A protein and the small-molecule ligand that binds it are described below.
Small molecule (SMILES): OC[C@H]1O[C@@H](O)[C@@H](O)[C@@H](O)[C@@H]1O

Binding-site contacts:
Ligand atom C3 contacts residue BMA1 of chain 1.P at 2.5 Å.
Ligand atom C3 contacts residue NAG1 of chain 1.N at 4.1 Å.
Ligand atom C4 contacts residue BMA1 of chain 1.P at 3.6 Å.
Ligand atom O6 contacts residue NAG1 of chain 1.N at 4.5 Å.
Ligand atom O5 contacts residue NAG1 of chain 1.N at 2.5 Å (h-bond).
Ligand atom C2 contacts residue NAG1 of chain 1.N at 2.9 Å.
Ligand atom O2 contacts residue NAG1 of chain 1.N at 3.4 Å (h-bond).
Ligand atom C5 contacts residue NAG1 of chain 1.N at 3.8 Å.
Ligand atom O2 contacts residue BMA1 of chain 1.P at 3.0 Å (h-bond).
Ligand atom C1 contacts residue NAG1 of chain 1.N at 1.7 Å.
Ligand atom O3 contacts residue BMA1 of chain 1.P at 1.1 Å.
Ligand atom C2 contacts residue BMA1 of chain 1.P at 3.2 Å.
Ligand atom O4 contacts residue BMA1 of chain 1.P at 4.0 Å.
Ligand atom O2 contacts residue HIS2 of chain 1.B at 3.4 Å (h-bond).
Ligand atom C2 contacts residue HIS2 of chain 1.B at 4.5 Å.

Sequence of chain 1.B:
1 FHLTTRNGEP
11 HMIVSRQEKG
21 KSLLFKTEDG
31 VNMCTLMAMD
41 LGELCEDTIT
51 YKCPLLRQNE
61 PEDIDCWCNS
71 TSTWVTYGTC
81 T